Sequence of chain 1.E:
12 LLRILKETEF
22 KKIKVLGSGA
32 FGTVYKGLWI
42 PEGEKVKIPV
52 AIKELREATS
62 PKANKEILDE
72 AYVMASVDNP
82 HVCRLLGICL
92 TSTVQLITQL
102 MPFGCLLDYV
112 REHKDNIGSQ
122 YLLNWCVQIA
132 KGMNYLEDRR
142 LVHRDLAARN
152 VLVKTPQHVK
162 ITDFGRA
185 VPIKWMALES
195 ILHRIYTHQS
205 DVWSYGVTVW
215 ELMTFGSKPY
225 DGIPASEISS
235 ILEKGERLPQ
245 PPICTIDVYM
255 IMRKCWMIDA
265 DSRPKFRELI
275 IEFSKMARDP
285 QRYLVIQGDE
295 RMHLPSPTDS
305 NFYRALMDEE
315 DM

This small molecule binds to this protein.
Small molecule (SMILES): C=CC(=O)Nc1cc(Nc2nccc(-c3cn(C)c4ccccc34)n2)c(OC)cc1N(C)CCN(C)C

Binding-site contacts:
Ligand atom C25 contacts residue VAL35 of chain 1.D at 3.5 Å (hydrophobic).
Ligand atom C5 contacts residue GLY105 of chain 1.D at 3.8 Å.
Ligand atom C6 contacts residue GLY105 of chain 1.D at 3.7 Å.
Ligand atom C9 contacts residue ASP109 of chain 1.D at 3.6 Å.
Ligand atom O1 contacts residue LEU101 of chain 1.D at 3.7 Å.
Ligand atom C19 contacts residue VAL35 of chain 1.D at 3.7 Å (hydrophobic).
Ligand atom C17 contacts residue LEU153 of chain 1.D at 3.6 Å (hydrophobic).
Ligand atom C12 contacts residue PHE104 of chain 1.D at 3.8 Å (hydrophobic).
Ligand atom C27 contacts residue ASP164 of chain 1.D at 3.2 Å.
Ligand atom C4 contacts residue MET102 of chain 1.D at 3.5 Å (hydrophobic).
Ligand atom C17 contacts residue ALA52 of chain 1.D at 3.9 Å (hydrophobic).
Ligand atom N4 contacts residue LEU101 of chain 1.D at 3.6 Å.
Ligand atom C16 contacts residue ALA52 of chain 1.D at 3.6 Å (hydrophobic).
Ligand atom N5 contacts residue LEU153 of chain 1.D at 3.8 Å.
Ligand atom N4 contacts residue MET102 of chain 1.D at 3.0 Å (h-bond).
Ligand atom C5 contacts residue MET102 of chain 1.D at 3.5 Å (hydrophobic).
Ligand atom C18 contacts residue LEU153 of chain 1.D at 3.8 Å (hydrophobic).
Ligand atom C7 contacts residue CYS106 of chain 1.D at 3.2 Å (hydrophobic).
Ligand atom C22 contacts residue VAL35 of chain 1.D at 3.7 Å (hydrophobic).
Ligand atom C16 contacts residue MET102 of chain 1.D at 3.8 Å (hydrophobic).
Ligand atom C8 contacts residue CYS106 of chain 1.D at 2.9 Å (hydrophobic).
Ligand atom C23 contacts residue SER29 of chain 1.D at 3.8 Å.
Ligand atom C15 contacts residue LEU101 of chain 1.D at 3.8 Å (hydrophobic).
Ligand atom N6 contacts residue VAL35 of chain 1.D at 3.8 Å.
Ligand atom O contacts residue CYS106 of chain 1.D at 3.4 Å (h-bond).
Ligand atom N3 contacts residue LEU101 of chain 1.D at 3.5 Å.
Ligand atom C14 contacts residue PRO103 of chain 1.D at 3.8 Å (hydrophobic).
Ligand atom C24 contacts residue LEU27 of chain 1.D at 3.7 Å (hydrophobic).
Ligand atom N3 contacts residue MET102 of chain 1.D at 3.1 Å (h-bond).
Ligand atom O1 contacts residue MET102 of chain 1.D at 3.0 Å (h-bond).
Ligand atom C16 contacts residue GLN100 of chain 1.D at 3.3 Å.
Ligand atom C24 contacts residue GLY28 of chain 1.D at 3.6 Å.
Ligand atom C26 contacts residue VAL35 of chain 1.D at 3.5 Å (hydrophobic).
Ligand atom C16 contacts residue LEU153 of chain 1.D at 3.7 Å (hydrophobic).
Ligand atom C20 contacts residue VNS1 of chain 1.M at 3.5 Å.
Ligand atom C9 contacts residue CYS106 of chain 1.D at 1.5 Å (hydrophobic).
Ligand atom C23 contacts residue GLY28 of chain 1.D at 3.6 Å.
Ligand atom C12 contacts residue PRO103 of chain 1.D at 3.6 Å (hydrophobic).
Ligand atom C21 contacts residue VAL35 of chain 1.D at 3.6 Å (hydrophobic).
Ligand atom N4 contacts residue GLN100 of chain 1.D at 3.8 Å.

Sequence of chain 1.D:
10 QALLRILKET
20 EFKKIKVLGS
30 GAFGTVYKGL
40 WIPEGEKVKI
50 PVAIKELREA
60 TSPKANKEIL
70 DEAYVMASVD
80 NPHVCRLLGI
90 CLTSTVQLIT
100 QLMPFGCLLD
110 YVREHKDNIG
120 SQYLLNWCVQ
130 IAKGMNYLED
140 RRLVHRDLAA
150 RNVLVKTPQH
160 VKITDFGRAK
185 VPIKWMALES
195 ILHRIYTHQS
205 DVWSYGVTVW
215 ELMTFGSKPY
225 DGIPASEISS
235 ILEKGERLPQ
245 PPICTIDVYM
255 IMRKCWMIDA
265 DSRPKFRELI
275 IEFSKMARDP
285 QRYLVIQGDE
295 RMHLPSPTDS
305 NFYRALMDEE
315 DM